Binding-site contacts:
Ligand atom C4' contacts residue GLY102 of chain 1.A at 3.3 Å.
Ligand atom C1' contacts residue LYS231 of chain 1.A at 3.4 Å.
Ligand atom N3 contacts residue TYR264 of chain 1.A at 2.9 Å (h-bond).
Ligand atom N6 contacts residue DT2 of chain 1.D at 2.7 Å (h-bond).
Ligand atom O2 contacts residue ASN272 of chain 1.A at 3.1 Å (h-bond).
Ligand atom OP2 contacts residue LYS106 of chain 1.A at 3.3 Å (salt-bridge).
Ligand atom N1 contacts residue DT5 of chain 1.D at 3.1 Å (h-bond).
Ligand atom N3 contacts residue DG6 of chain 1.D at 2.9 Å (h-bond).
Ligand atom C5' contacts residue GLY102 of chain 1.A at 3.3 Å.
Ligand atom OP1 contacts residue GLY104 of chain 1.A at 2.9 Å (h-bond).
Ligand atom O3' contacts residue GLY102 of chain 1.A at 3.4 Å.
Ligand atom O2 contacts residue DA3 of chain 1.D at 3.3 Å.
Ligand atom C6 contacts residue DC4 of chain 1.D at 3.4 Å.
Ligand atom O5' contacts residue GLY104 of chain 1.A at 3.4 Å (h-bond).
Ligand atom O4 contacts residue DA3 of chain 1.D at 3.2 Å (h-bond).
Ligand atom O6 contacts residue DC4 of chain 1.D at 2.6 Å (h-bond).
Ligand atom OP1 contacts residue ARG247 of chain 1.A at 3.3 Å (salt-bridge).
Ligand atom O3' contacts residue PHE265 of chain 1.A at 3.1 Å (h-bond).
Ligand atom N4 contacts residue DG6 of chain 1.D at 2.6 Å (h-bond).
Ligand atom C4' contacts residue PHE265 of chain 1.A at 3.4 Å (hydrophobic).
Ligand atom O3' contacts residue ARG179 of chain 1.A at 3.4 Å (salt-bridge).
Ligand atom OP1 contacts residue GLY102 of chain 1.A at 2.9 Å (h-bond).
Ligand atom N3 contacts residue DG6 of chain 1.D at 2.6 Å (h-bond).
Ligand atom N6 contacts residue DT5 of chain 1.D at 3.2 Å (h-bond).
Ligand atom N1 contacts residue DT2 of chain 1.D at 2.6 Å (h-bond).
Ligand atom N3 contacts residue DA3 of chain 1.D at 2.6 Å (h-bond).
Ligand atom OP1 contacts residue THR107 of chain 1.A at 2.5 Å (h-bond).
Ligand atom OP2 contacts residue THR105 of chain 1.A at 3.4 Å (h-bond).
Ligand atom N2 contacts residue DC4 of chain 1.D at 2.8 Å (h-bond).
Ligand atom OP1 contacts residue ASP186 of chain 1.A at 3.0 Å (salt-bridge).
Ligand atom O2 contacts residue DG6 of chain 1.D at 2.7 Å (h-bond).
Ligand atom N4 contacts residue DG1 of chain 1.D at 2.7 Å (h-bond).
Ligand atom O3' contacts residue TRP101 of chain 1.A at 3.2 Å.
Ligand atom C2 contacts residue DG6 of chain 1.D at 3.2 Å.
Ligand atom N3 contacts residue DG1 of chain 1.D at 2.9 Å (h-bond).
Ligand atom OP1 contacts residue TRP101 of chain 1.A at 2.9 Å (h-bond).
Ligand atom O2 contacts residue DG1 of chain 1.D at 3.0 Å (h-bond).
Ligand atom C4 contacts residue DG6 of chain 1.D at 3.2 Å.
Ligand atom O3' contacts residue THR266 of chain 1.A at 3.4 Å (h-bond).
Ligand atom N1 contacts residue DC4 of chain 1.D at 2.7 Å (h-bond).

A small-molecule ligand and the protein it binds are described below.
Small molecule (SMILES): Cc1cn([C@H]2C[C@H](O[P](=O)(O)OC[C@H]3O[C@@H](n4cnc5c(N)ncnc54)C[C@@H]3O[P](=O)(O)OC[C@H]3O[C@@H](n4ccc(N)nc4=O)C[C@@H]3O)[C@@H](CO[P](=O)(O)O[C@H]3C[C@H](n4cnc5c(=O)nc(N)[nH]c54)O[C@@H]3CO[P](=O)(O)O[C@H]3C[C@H](n4cnc5c(N)ncnc54)O[C@@H]3CO[P](=O)(O)O[C@H]3C[C@H](n4ccc(N)nc4=O)O[C@@H]3CO)O2)c(=O)[nH]c1=O

Sequence of chain 1.A:
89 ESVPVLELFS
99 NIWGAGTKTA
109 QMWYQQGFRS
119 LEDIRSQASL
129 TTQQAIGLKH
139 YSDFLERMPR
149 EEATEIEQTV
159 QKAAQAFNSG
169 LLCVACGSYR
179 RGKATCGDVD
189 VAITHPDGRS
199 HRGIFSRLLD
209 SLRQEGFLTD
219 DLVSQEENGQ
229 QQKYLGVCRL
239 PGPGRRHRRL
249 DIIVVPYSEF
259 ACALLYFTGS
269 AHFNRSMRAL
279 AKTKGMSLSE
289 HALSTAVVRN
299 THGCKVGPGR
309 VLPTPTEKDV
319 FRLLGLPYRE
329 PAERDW